This protein binds this small molecule.
Small molecule (SMILES): CC(=O)N[C@@H]1[C@@H](O)[C@H](O)[C@@H](CO)O[C@H]1O

Sequence of chain 18.C:
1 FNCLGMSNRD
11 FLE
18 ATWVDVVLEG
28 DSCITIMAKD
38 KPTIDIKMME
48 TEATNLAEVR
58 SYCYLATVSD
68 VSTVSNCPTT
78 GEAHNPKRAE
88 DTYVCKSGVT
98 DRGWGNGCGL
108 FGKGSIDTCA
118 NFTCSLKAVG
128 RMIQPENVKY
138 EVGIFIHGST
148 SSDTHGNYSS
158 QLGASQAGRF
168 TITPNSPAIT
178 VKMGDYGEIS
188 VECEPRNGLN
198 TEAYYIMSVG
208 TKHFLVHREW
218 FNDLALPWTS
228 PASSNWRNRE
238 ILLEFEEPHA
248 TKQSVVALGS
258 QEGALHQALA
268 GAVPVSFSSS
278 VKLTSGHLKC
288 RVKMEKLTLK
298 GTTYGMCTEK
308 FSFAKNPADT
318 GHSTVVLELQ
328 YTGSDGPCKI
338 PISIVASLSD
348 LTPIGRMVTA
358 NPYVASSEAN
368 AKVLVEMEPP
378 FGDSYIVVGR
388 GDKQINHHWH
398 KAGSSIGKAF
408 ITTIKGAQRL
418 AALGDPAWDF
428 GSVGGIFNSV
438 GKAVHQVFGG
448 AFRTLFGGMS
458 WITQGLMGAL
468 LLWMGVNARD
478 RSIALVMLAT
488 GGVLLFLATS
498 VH

Binding-site contacts:
Ligand atom C5 contacts residue ASN154 of chain 18.C at 3.6 Å.
Ligand atom N2 contacts residue ASN154 of chain 18.C at 3.1 Å (h-bond).
Ligand atom O5 contacts residue SER156 of chain 18.C at 4.3 Å.
Ligand atom C1 contacts residue SER156 of chain 18.C at 4.1 Å.
Ligand atom O5 contacts residue SER157 of chain 18.C at 3.5 Å (h-bond).
Ligand atom C4 contacts residue ASN154 of chain 18.C at 4.2 Å.
Ligand atom O6 contacts residue SER157 of chain 18.C at 4.4 Å.
Ligand atom O7 contacts residue ASN154 of chain 18.C at 3.8 Å.
Ligand atom C2 contacts residue ASN154 of chain 18.C at 2.5 Å.
Ligand atom C6 contacts residue SER157 of chain 18.C at 4.1 Å.
Ligand atom O5 contacts residue ASN154 of chain 18.C at 2.3 Å (h-bond).
Ligand atom C7 contacts residue ASN154 of chain 18.C at 3.4 Å.
Ligand atom C3 contacts residue ASN154 of chain 18.C at 3.9 Å.
Ligand atom C8 contacts residue ASN154 of chain 18.C at 3.8 Å.
Ligand atom C1 contacts residue ASN154 of chain 18.C at 1.4 Å.
Ligand atom C5 contacts residue SER156 of chain 18.C at 4.4 Å.
Ligand atom C5 contacts residue SER157 of chain 18.C at 4.3 Å.
Ligand atom C1 contacts residue SER157 of chain 18.C at 4.2 Å.